Binding-site contacts:
Ligand atom C5 contacts residue THR387 of chain 1.A at 4.3 Å.
Ligand atom C5 contacts residue ASN410 of chain 1.A at 3.7 Å.
Ligand atom C7 contacts residue ARG351 of chain 1.A at 4.1 Å.
Ligand atom C4 contacts residue ASN410 of chain 1.A at 4.3 Å.
Ligand atom C8 contacts residue ASN410 of chain 1.A at 4.2 Å.
Ligand atom C7 contacts residue ASN410 of chain 1.A at 3.1 Å.
Ligand atom O6 contacts residue CYS354 of chain 1.A at 3.0 Å (h-bond).
Ligand atom O6 contacts residue CYS347 of chain 1.A at 3.2 Å (h-bond).
Ligand atom C7 contacts residue GLY352 of chain 1.A at 4.3 Å.
Ligand atom C8 contacts residue ALA353 of chain 1.A at 3.6 Å (hydrophobic).
Ligand atom C8 contacts residue ARG351 of chain 1.A at 4.0 Å.
Ligand atom O7 contacts residue ASN410 of chain 1.A at 3.3 Å (h-bond).
Ligand atom C3 contacts residue ASN410 of chain 1.A at 3.7 Å.
Ligand atom C1 contacts residue ASN410 of chain 1.A at 1.4 Å.
Ligand atom C1 contacts residue THR387 of chain 1.A at 3.6 Å.
Ligand atom C2 contacts residue ASN410 of chain 1.A at 2.4 Å.
Ligand atom C1 contacts residue GLN385 of chain 1.A at 4.3 Å.
Ligand atom C8 contacts residue GLY352 of chain 1.A at 3.2 Å.
Ligand atom O5 contacts residue GLN385 of chain 1.A at 3.6 Å (h-bond).
Ligand atom O5 contacts residue ASN410 of chain 1.A at 2.5 Å (h-bond).
Ligand atom O7 contacts residue ARG351 of chain 1.A at 3.0 Å.
Ligand atom O7 contacts residue GLY352 of chain 1.A at 4.4 Å.
Ligand atom C5 contacts residue ARG351 of chain 1.A at 4.5 Å.
Ligand atom C6 contacts residue CYS347 of chain 1.A at 3.5 Å (hydrophobic).
Ligand atom C6 contacts residue CYS354 of chain 1.A at 3.8 Å (hydrophobic).
Ligand atom O6 contacts residue GLY352 of chain 1.A at 4.2 Å.
Ligand atom O5 contacts residue THR387 of chain 1.A at 3.7 Å.
Ligand atom N2 contacts residue ASN410 of chain 1.A at 2.7 Å (h-bond).

Sequence of chain 1.A:
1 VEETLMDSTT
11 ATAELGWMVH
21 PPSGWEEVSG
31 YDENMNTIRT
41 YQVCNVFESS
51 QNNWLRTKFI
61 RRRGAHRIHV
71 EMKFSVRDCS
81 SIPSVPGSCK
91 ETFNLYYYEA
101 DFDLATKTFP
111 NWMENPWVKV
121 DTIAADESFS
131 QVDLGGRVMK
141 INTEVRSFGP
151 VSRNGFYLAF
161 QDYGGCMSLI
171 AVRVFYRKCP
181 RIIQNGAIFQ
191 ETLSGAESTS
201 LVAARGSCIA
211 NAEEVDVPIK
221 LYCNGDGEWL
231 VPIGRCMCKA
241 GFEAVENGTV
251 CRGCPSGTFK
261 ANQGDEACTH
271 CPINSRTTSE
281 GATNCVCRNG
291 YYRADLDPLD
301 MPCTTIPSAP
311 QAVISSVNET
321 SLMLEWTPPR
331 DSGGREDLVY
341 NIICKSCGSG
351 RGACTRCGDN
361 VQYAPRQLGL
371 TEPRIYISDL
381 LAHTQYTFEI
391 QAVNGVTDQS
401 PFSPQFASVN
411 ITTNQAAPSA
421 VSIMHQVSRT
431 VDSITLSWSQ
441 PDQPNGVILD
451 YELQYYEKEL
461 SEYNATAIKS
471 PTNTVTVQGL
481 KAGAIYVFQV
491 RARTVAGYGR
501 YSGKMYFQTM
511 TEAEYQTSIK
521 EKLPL

This protein binds this small molecule.
Small molecule (SMILES): CC(=O)N[C@H]1[C@H](O[C@H]2[C@H](O)[C@@H](NC(C)=O)CO[C@@H]2CO)O[C@H](CO)[C@@H](O)[C@@H]1O